Binding-site contacts:
Ligand atom O12 contacts residue HIS173 of chain 1.B at 3.2 Å (h-bond).
Ligand atom O1 contacts residue GLU194 of chain 1.B at 3.7 Å.
Ligand atom P9 contacts residue ARG170 of chain 1.B at 3.8 Å.
Ligand atom C6 contacts residue ASP62 of chain 1.B at 3.6 Å.
Ligand atom C3 contacts residue GLU194 of chain 1.B at 3.6 Å.
Ligand atom O13 contacts residue GLU60 of chain 1.B at 3.9 Å.
Ligand atom O11 contacts residue THR113 of chain 1.B at 3.3 Å (h-bond).
Ligand atom O14 contacts residue HIS173 of chain 1.B at 2.9 Å (h-bond).
Ligand atom C2 contacts residue GLU194 of chain 1.B at 3.9 Å.
Ligand atom O10 contacts residue HIS173 of chain 1.B at 2.7 Å (h-bond).
Ligand atom O12 contacts residue GLY172 of chain 1.B at 3.6 Å.
Ligand atom O1 contacts residue PHE115 of chain 1.B at 3.2 Å.
Ligand atom P9 contacts residue ARG57 of chain 1.B at 3.7 Å.
Ligand atom O1 contacts residue CYS87 of chain 1.B at 3.4 Å (h-bond).
Ligand atom O4 contacts residue HIS156 of chain 1.A at 3.1 Å (h-bond).
Ligand atom O12 contacts residue THR174 of chain 1.B at 2.7 Å (h-bond).
Ligand atom O8 contacts residue THR113 of chain 1.B at 3.9 Å.
Ligand atom O11 contacts residue ARG57 of chain 1.B at 2.8 Å (salt-bridge).
Ligand atom C2 contacts residue HIS156 of chain 1.A at 3.9 Å.
Ligand atom P9 contacts residue GLY172 of chain 1.B at 3.9 Å.
Ligand atom C2 contacts residue CYS87 of chain 1.B at 3.7 Å (hydrophobic).
Ligand atom O8 contacts residue GLU58 of chain 1.B at 3.6 Å.
Ligand atom C6 contacts residue LEU192 of chain 1.B at 3.7 Å (hydrophobic).
Ligand atom O12 contacts residue ARG170 of chain 1.B at 3.0 Å (salt-bridge).
Ligand atom O11 contacts residue ARG170 of chain 1.B at 2.8 Å (salt-bridge).
Ligand atom P9 contacts residue HIS173 of chain 1.B at 3.5 Å.
Ligand atom O14 contacts residue ASP62 of chain 1.B at 2.8 Å (salt-bridge).
Ligand atom O10 contacts residue GLY172 of chain 1.B at 3.4 Å.
Ligand atom O1 contacts residue HIS156 of chain 1.A at 3.0 Å (h-bond).
Ligand atom C3 contacts residue HIS156 of chain 1.A at 3.5 Å.
Ligand atom C7 contacts residue THR174 of chain 1.B at 3.9 Å.
Ligand atom C5 contacts residue GLU194 of chain 1.B at 3.2 Å.
Ligand atom O4 contacts residue PHE115 of chain 1.B at 4.0 Å.
Ligand atom O13 contacts residue GLU194 of chain 1.B at 3.8 Å.
Ligand atom O13 contacts residue GLU58 of chain 1.B at 2.7 Å (salt-bridge).
Ligand atom C2 contacts residue PHE115 of chain 1.B at 3.7 Å (hydrophobic).
Ligand atom O11 contacts residue GLU58 of chain 1.B at 3.7 Å.
Ligand atom O10 contacts residue GLU58 of chain 1.B at 3.1 Å (salt-bridge).
Ligand atom O10 contacts residue ARG57 of chain 1.B at 3.0 Å (salt-bridge).
Ligand atom O14 contacts residue GLU58 of chain 1.B at 3.3 Å (salt-bridge).

Sequence of chain 1.A:
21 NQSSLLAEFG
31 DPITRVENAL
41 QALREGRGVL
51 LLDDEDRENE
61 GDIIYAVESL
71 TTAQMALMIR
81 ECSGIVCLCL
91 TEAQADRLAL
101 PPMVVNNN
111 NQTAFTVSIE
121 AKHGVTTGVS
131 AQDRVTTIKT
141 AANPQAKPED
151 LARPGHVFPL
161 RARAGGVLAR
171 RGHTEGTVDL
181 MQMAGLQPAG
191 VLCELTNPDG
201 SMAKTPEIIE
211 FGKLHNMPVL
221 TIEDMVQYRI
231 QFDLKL

Sequence of chain 1.B:
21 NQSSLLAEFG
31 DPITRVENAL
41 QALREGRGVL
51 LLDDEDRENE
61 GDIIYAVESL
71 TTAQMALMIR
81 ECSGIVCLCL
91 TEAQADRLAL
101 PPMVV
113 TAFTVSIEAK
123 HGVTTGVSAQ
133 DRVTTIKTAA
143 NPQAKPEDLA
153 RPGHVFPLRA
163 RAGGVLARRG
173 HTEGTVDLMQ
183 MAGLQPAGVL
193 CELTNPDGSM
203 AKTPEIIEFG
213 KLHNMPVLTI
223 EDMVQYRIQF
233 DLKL

This small molecule binds to this protein.
Small molecule (SMILES): O=C(CO)[C@H](O)[C@H](O)COP(=O)(O)O